Sequence of chain 1.B:
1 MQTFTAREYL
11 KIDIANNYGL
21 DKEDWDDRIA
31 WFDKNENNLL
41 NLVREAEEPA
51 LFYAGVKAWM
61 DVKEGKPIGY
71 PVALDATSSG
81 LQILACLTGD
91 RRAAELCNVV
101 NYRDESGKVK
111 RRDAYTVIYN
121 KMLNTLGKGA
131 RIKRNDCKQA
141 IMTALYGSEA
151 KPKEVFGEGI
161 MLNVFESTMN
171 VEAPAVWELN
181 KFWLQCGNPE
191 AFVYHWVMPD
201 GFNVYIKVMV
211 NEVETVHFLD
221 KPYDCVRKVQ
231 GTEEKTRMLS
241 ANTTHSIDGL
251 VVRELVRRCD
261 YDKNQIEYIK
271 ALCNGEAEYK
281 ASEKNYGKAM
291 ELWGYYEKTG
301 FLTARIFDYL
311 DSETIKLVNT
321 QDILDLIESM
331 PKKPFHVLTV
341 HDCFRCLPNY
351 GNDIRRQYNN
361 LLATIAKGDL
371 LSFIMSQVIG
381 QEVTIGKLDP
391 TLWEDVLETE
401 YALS

Binding-site contacts:
Ligand atom C2' contacts residue HIS59 of chain 1.A at 3.1 Å.
Ligand atom OP1 contacts residue TYR246 of chain 1.A at 3.1 Å.
Ligand atom O2 contacts residue TYR146 of chain 1.B at 3.3 Å.
Ligand atom O2 contacts residue HIS245 of chain 1.B at 3.4 Å.
Ligand atom C2' contacts residue LEU58 of chain 1.A at 3.4 Å (hydrophobic).
Ligand atom C3' contacts residue LYS60 of chain 1.A at 3.5 Å.
Ligand atom O2 contacts residue ARG238 of chain 1.A at 3.3 Å (salt-bridge).
Ligand atom OP1 contacts residue SER148 of chain 1.B at 3.6 Å.
Ligand atom C6 contacts residue SER148 of chain 1.B at 3.5 Å.
Ligand atom O4' contacts residue GLY147 of chain 1.B at 3.6 Å.
Ligand atom OP2 contacts residue LYS210 of chain 1.A at 2.8 Å (salt-bridge).
Ligand atom OP1 contacts residue LYS210 of chain 1.A at 3.1 Å.
Ligand atom OP1 contacts residue LEU150 of chain 1.A at 3.1 Å.
Ligand atom O4' contacts residue ARG238 of chain 1.A at 3.5 Å (salt-bridge).
Ligand atom C2' contacts residue ARG238 of chain 1.A at 3.3 Å.
Ligand atom OP1 contacts residue GLU149 of chain 1.B at 2.8 Å (salt-bridge).
Ligand atom O3' contacts residue ASP236 of chain 1.A at 3.6 Å (salt-bridge).
Ligand atom P contacts residue TYR122 of chain 1.A at 3.5 Å.
Ligand atom C5' contacts residue ARG237 of chain 1.B at 3.5 Å.
Ligand atom O5' contacts residue LYS210 of chain 1.A at 3.3 Å.
Ligand atom N4 contacts residue THR143 of chain 1.B at 3.5 Å.
Ligand atom O4' contacts residue ALA241 of chain 1.B at 3.4 Å.
Ligand atom OP1 contacts residue MET238 of chain 1.B at 3.5 Å.
Ligand atom C6 contacts residue LYS151 of chain 1.A at 3.1 Å.
Ligand atom O3' contacts residue ASN242 of chain 1.B at 3.5 Å (h-bond).
Ligand atom OP1 contacts residue ALA150 of chain 1.B at 3.0 Å (h-bond).
Ligand atom OP2 contacts residue LYS151 of chain 1.A at 3.0 Å.
Ligand atom O4' contacts residue SER148 of chain 1.B at 3.1 Å (h-bond).
Ligand atom O5' contacts residue LYS151 of chain 1.A at 3.4 Å.
Ligand atom OP1 contacts residue LYS237 of chain 1.A at 2.3 Å (salt-bridge).
Ligand atom C4' contacts residue ARG238 of chain 1.A at 3.5 Å.
Ligand atom OP1 contacts residue LYS210 of chain 1.A at 3.1 Å.
Ligand atom OP1 contacts residue TYR122 of chain 1.A at 3.3 Å.
Ligand atom OP1 contacts residue TYR122 of chain 1.A at 3.0 Å (h-bond).
Ligand atom N1 contacts residue VAL105 of chain 1.A at 3.5 Å.
Ligand atom OP2 contacts residue TYR122 of chain 1.A at 3.1 Å (h-bond).
Ligand atom C5 contacts residue LYS151 of chain 1.A at 3.1 Å.
Ligand atom C4' contacts residue ARG237 of chain 1.B at 3.4 Å.
Ligand atom OP1 contacts residue ASP236 of chain 1.A at 3.5 Å.
Ligand atom C2 contacts residue ILE104 of chain 1.A at 3.5 Å (hydrophobic).

Sequence of chain 1.A:
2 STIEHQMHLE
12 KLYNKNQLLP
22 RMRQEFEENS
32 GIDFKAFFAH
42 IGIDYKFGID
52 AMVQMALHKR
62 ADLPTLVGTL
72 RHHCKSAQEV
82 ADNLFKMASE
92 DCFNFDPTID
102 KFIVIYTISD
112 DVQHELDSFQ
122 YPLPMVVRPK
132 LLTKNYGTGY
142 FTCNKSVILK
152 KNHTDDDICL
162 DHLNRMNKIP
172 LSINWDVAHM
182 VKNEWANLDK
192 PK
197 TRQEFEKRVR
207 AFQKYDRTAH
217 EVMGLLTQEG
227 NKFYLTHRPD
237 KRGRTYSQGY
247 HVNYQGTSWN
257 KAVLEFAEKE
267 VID

This small molecule binds to this protein.
Small molecule (SMILES): Cc1cn([C@H]2C[C@H](O[P](=O)(O)OC[C@H]3O[C@@H](n4cnc5c(=O)nc(N)[nH]c54)C[C@@H]3O[P](=O)(O)OC[C@H]3O[C@@H](n4ccc(N)nc4=O)C[C@@H]3O[P](=O)(O)OC[C@H]3O[C@@H](n4cnc5c(N)ncnc54)C[C@@H]3O)[C@@H](CO[P](=O)(O)O[C@H]3C[C@H](n4ccc(N)nc4=O)O[C@@H]3CO[P](=O)(O)O[C@H]3C[C@H](n4ccc(N)nc4=O)O[C@@H]3CO[P](=O)(O)O[C@H]3C[C@H](n4cnc5c(N)ncnc54)O[C@@H]3CO[P](=O)(O)O[C@H]3C[C@H](n4ccc(N)nc4=O)O[C@@H]3CO[P](=O)(O)O[C@H]3C[C@H](n4ccc(N)nc4=O)O[C@@H]3COP(=O)=O)O2)c(=O)[nH]c1=O